A small-molecule ligand and the protein it binds are described below.
Small molecule (SMILES): Cc1cn([C@H]2C[C@H](O[P](=O)(O)OC[C@H]3O[C@@H](n4ccc(N)nc4=O)C[C@@H]3O[P](=O)(O)OC[C@H]3O[C@@H](n4ccc(N)nc4=O)C[C@@H]3O[P](=O)(O)OC[C@H]3O[C@@H](n4ccc(N)nc4=O)C[C@@H]3O[P](=O)(O)OC[C@H]3O[C@@H](n4cnc5c(N)ncnc54)C[C@@H]3O)[C@@H](CO[P](=O)(O)O[C@H]3C[C@H](n4cnc5c(N)ncnc54)O[C@@H]3CO[P](=O)(O)O[C@H]3C[C@H](n4cnc5c(N)ncnc54)O[C@@H]3CO[P](=O)(O)O[C@H]3C[C@H](n4cnc5c(N)ncnc54)O[C@@H]3CO[P](=O)(O)O[C@H]3C[C@H](n4cnc5c(N)ncnc54)O[C@@H]3COP(=O)=O)O2)c(=O)[nH]c1=O

Sequence of chain 1.O:
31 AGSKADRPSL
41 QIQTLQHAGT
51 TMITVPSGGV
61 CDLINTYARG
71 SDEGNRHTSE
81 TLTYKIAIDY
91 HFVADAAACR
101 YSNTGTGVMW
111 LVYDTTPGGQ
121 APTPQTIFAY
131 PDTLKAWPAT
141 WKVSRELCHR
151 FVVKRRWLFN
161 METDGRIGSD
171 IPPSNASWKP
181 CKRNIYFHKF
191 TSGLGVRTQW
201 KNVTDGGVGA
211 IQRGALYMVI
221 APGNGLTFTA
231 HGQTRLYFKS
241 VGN

Sequence of chain 1.P:
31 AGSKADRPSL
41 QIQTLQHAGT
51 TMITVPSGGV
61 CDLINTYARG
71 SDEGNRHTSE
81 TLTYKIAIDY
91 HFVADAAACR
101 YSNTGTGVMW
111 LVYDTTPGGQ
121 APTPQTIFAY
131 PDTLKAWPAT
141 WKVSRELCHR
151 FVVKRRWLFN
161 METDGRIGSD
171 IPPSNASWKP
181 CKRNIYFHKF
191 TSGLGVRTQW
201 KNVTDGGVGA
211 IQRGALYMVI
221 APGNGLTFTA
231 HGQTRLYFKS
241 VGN

Binding-site contacts:
Ligand atom OP2 contacts residue TYR237 of chain 1.P at 2.7 Å (h-bond).
Ligand atom N1 contacts residue PHE190 of chain 1.P at 3.7 Å.
Ligand atom C5' contacts residue ILE42 of chain 1.P at 3.8 Å (hydrophobic).
Ligand atom C2 contacts residue LYS34 of chain 1.O at 3.3 Å.
Ligand atom P contacts residue TYR237 of chain 1.P at 3.8 Å.
Ligand atom C3' contacts residue ILE42 of chain 1.P at 3.7 Å (hydrophobic).
Ligand atom P contacts residue ARG145 of chain 1.O at 3.7 Å.
Ligand atom C4 contacts residue PHE190 of chain 1.P at 3.4 Å (hydrophobic).
Ligand atom P contacts residue HIS149 of chain 1.O at 3.8 Å.
Ligand atom C7 contacts residue TYR237 of chain 1.P at 4.1 Å (hydrophobic).
Ligand atom C2' contacts residue LEU40 of chain 1.P at 4.0 Å (hydrophobic).
Ligand atom C6 contacts residue PHE190 of chain 1.P at 3.3 Å (hydrophobic).
Ligand atom OP2 contacts residue ARG156 of chain 1.O at 3.8 Å.
Ligand atom N3 contacts residue PHE190 of chain 1.P at 3.9 Å.
Ligand atom C7 contacts residue LEU40 of chain 1.P at 3.5 Å (hydrophobic).
Ligand atom OP2 contacts residue ARG235 of chain 1.P at 2.5 Å (salt-bridge).
Ligand atom N9 contacts residue PHE190 of chain 1.P at 3.7 Å.
Ligand atom O5' contacts residue HIS149 of chain 1.O at 4.2 Å.
Ligand atom N3 contacts residue LYS34 of chain 1.O at 3.3 Å (salt-bridge).
Ligand atom O3' contacts residue SER39 of chain 1.P at 4.1 Å.
Ligand atom N4 contacts residue TYR113 of chain 1.O at 3.8 Å.
Ligand atom OP1 contacts residue HIS149 of chain 1.O at 3.1 Å.
Ligand atom C8 contacts residue PHE190 of chain 1.P at 3.5 Å (hydrophobic).
Ligand atom C2' contacts residue TYR237 of chain 1.P at 4.0 Å (hydrophobic).
Ligand atom C1' contacts residue ARG155 of chain 1.O at 3.6 Å.
Ligand atom N7 contacts residue PHE190 of chain 1.P at 3.5 Å.
Ligand atom O3' contacts residue TYR237 of chain 1.P at 3.6 Å.
Ligand atom O4 contacts residue LYS85 of chain 1.P at 3.2 Å (salt-bridge).
Ligand atom O3' contacts residue VAL153 of chain 1.O at 4.2 Å.
Ligand atom P contacts residue ARG235 of chain 1.P at 3.3 Å.
Ligand atom C2' contacts residue LYS154 of chain 1.O at 3.6 Å.
Ligand atom N6 contacts residue PHE190 of chain 1.P at 3.5 Å.
Ligand atom OP1 contacts residue VAL153 of chain 1.O at 3.3 Å.
Ligand atom OP2 contacts residue HIS149 of chain 1.O at 3.3 Å.
Ligand atom OP1 contacts residue ILE42 of chain 1.P at 4.1 Å.
Ligand atom OP1 contacts residue ARG145 of chain 1.O at 2.3 Å (salt-bridge).
Ligand atom OP1 contacts residue ARG235 of chain 1.P at 3.1 Å (salt-bridge).
Ligand atom C2' contacts residue ARG155 of chain 1.O at 3.1 Å.
Ligand atom C5 contacts residue PHE190 of chain 1.P at 3.3 Å (hydrophobic).
Ligand atom C2 contacts residue PHE190 of chain 1.P at 4.2 Å (hydrophobic).